Binding-site contacts:
Ligand atom O19 contacts residue CYS157 of chain 1.B at 3.2 Å (h-bond).
Ligand atom N17 contacts residue CYS157 of chain 1.B at 3.8 Å.
Ligand atom C22 contacts residue CYS157 of chain 1.B at 3.8 Å (hydrophobic).
Ligand atom C20 contacts residue CYS157 of chain 1.B at 1.8 Å (hydrophobic).
Ligand atom C21 contacts residue CYS157 of chain 1.B at 2.7 Å (hydrophobic).
Ligand atom C18 contacts residue CYS157 of chain 1.B at 2.7 Å (hydrophobic).

A protein and the small-molecule ligand that binds it are described below.
Small molecule (SMILES): CCCCSC(=S)SC(C)(C)C(=O)NCCN1C(=O)CCC1=O

Sequence of chain 1.B:
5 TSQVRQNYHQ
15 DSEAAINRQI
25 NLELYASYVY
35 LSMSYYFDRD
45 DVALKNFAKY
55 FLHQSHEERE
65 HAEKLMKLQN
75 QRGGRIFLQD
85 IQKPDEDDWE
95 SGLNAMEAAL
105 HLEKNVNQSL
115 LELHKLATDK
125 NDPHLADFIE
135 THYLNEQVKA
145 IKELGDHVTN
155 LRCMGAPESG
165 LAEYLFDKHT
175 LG